Binding-site contacts:
Ligand atom O1P contacts residue ARG34 of chain 1.A at 3.3 Å (salt-bridge).
Ligand atom O6P contacts residue SER37 of chain 1.A at 3.5 Å (h-bond).
Ligand atom N3 contacts residue LEU274 of chain 1.A at 3.4 Å.
Ligand atom O4' contacts residue GLY36 of chain 1.A at 3.4 Å.
Ligand atom O3P contacts residue ARG167 of chain 1.A at 3.5 Å (salt-bridge).
Ligand atom N6 contacts residue THR269 of chain 1.A at 2.9 Å (h-bond).
Ligand atom O6P contacts residue THR38 of chain 1.A at 2.8 Å (h-bond).
Ligand atom O5' contacts residue ARG34 of chain 1.A at 3.3 Å.
Ligand atom C6 contacts residue THR269 of chain 1.A at 3.6 Å.
Ligand atom O5' contacts residue SER35 of chain 1.A at 3.2 Å (h-bond).
Ligand atom N7 contacts residue PHE264 of chain 1.A at 3.6 Å.
Ligand atom N7 contacts residue HIS267 of chain 1.A at 3.4 Å.
Ligand atom C8 contacts residue ASP261 of chain 1.A at 3.4 Å.
Ligand atom O4P contacts residue SER37 of chain 1.A at 2.5 Å (h-bond).
Ligand atom O5' contacts residue GLY36 of chain 1.A at 2.9 Å (h-bond).
Ligand atom C6 contacts residue LEU39 of chain 1.A at 3.6 Å (hydrophobic).
Ligand atom O2' contacts residue ARG156 of chain 1.A at 3.0 Å (salt-bridge).
Ligand atom C2 contacts residue ASP271 of chain 1.A at 3.5 Å.
Ligand atom N6 contacts residue TYR243 of chain 1.A at 2.7 Å (h-bond).
Ligand atom O2P contacts residue ARG34 of chain 1.A at 3.5 Å (salt-bridge).
Ligand atom P1 contacts residue ARG34 of chain 1.A at 3.6 Å.
Ligand atom O4P contacts residue ARG34 of chain 1.A at 3.4 Å (salt-bridge).
Ligand atom C3' contacts residue ASP261 of chain 1.A at 3.6 Å.
Ligand atom C2 contacts residue LEU274 of chain 1.A at 3.6 Å (hydrophobic).
Ligand atom N3 contacts residue TYR213 of chain 1.A at 2.8 Å (h-bond).
Ligand atom O5P contacts residue ARG34 of chain 1.A at 2.9 Å (salt-bridge).
Ligand atom O1P contacts residue SER164 of chain 1.A at 2.7 Å (h-bond).
Ligand atom O1P contacts residue ARG167 of chain 1.A at 3.0 Å (salt-bridge).
Ligand atom O3' contacts residue ARG34 of chain 1.A at 3.4 Å (salt-bridge).
Ligand atom O4P contacts residue GLY36 of chain 1.A at 3.3 Å (h-bond).
Ligand atom C5' contacts residue ASP261 of chain 1.A at 3.6 Å.
Ligand atom O2P contacts residue ASN263 of chain 1.A at 3.4 Å (h-bond).
Ligand atom C4 contacts residue LEU274 of chain 1.A at 3.6 Å (hydrophobic).
Ligand atom N6 contacts residue LEU39 of chain 1.A at 3.5 Å.
Ligand atom O4P contacts residue SER35 of chain 1.A at 3.1 Å (h-bond).
Ligand atom O6P contacts residue ASP261 of chain 1.A at 3.5 Å.
Ligand atom C2 contacts residue TYR213 of chain 1.A at 3.5 Å (hydrophobic).
Ligand atom N1 contacts residue THR269 of chain 1.A at 3.6 Å (h-bond).
Ligand atom P2 contacts residue SER37 of chain 1.A at 3.5 Å.
Ligand atom N1 contacts residue ASP271 of chain 1.A at 3.0 Å (salt-bridge).

Sequence of chain 1.A:
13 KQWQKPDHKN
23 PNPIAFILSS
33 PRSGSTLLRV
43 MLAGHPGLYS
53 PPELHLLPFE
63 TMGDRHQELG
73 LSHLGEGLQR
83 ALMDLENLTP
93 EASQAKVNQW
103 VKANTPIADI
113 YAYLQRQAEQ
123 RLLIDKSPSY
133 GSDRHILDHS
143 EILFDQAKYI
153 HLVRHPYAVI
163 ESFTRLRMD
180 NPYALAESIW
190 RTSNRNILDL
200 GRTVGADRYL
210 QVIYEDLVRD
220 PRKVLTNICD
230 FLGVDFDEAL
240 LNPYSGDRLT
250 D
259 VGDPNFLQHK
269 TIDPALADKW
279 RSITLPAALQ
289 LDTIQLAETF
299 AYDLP

This small molecule binds to this protein.
Small molecule (SMILES): Nc1ncnc2c1ncn2[C@@H]1O[C@H](COP(=O)(O)O)[C@@H](OP(=O)(O)O)[C@H]1O